Sequence of chain 3.A:
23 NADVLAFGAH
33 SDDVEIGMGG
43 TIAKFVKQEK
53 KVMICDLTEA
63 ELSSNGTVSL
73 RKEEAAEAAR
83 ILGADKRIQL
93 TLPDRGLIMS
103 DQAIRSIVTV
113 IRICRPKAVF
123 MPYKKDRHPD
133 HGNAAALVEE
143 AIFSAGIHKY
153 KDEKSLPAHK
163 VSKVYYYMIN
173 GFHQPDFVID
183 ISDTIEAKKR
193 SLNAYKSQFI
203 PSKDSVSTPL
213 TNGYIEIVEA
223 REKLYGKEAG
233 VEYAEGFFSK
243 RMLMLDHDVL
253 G

Sequence of chain 2.A:
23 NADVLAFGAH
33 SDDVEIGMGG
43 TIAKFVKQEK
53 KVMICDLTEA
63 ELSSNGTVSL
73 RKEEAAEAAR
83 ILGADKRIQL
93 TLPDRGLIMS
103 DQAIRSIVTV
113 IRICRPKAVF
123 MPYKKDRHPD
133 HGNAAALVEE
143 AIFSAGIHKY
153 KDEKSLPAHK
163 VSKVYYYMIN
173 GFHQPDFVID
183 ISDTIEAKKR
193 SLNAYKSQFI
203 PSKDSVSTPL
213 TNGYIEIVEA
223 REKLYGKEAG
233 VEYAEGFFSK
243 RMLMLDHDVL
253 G

The protein below binds the small molecule below.
Small molecule (SMILES): O=C(O)C[C@H](O[C@H]1O[C@H](CO)[C@@H](O)[C@H](O)[C@H]1NC(=O)NO)C(=O)O

Binding-site contacts:
Ligand atom C7 contacts residue ZN1 of chain 3.C at 2.9 Å.
Ligand atom O2 contacts residue ASP35 of chain 3.A at 2.8 Å (salt-bridge).
Ligand atom O3 contacts residue HIS32 of chain 3.A at 3.2 Å.
Ligand atom N8 contacts residue ASP34 of chain 3.A at 2.8 Å (salt-bridge).
Ligand atom C7 contacts residue ASP35 of chain 3.A at 3.6 Å.
Ligand atom O15 contacts residue ARG129 of chain 3.A at 2.9 Å (salt-bridge).
Ligand atom O4 contacts residue LEU64 of chain 3.A at 3.7 Å.
Ligand atom O13 contacts residue SER66 of chain 3.A at 2.5 Å (h-bond).
Ligand atom O6 contacts residue ASP96 of chain 3.A at 2.6 Å (salt-bridge).
Ligand atom O5 contacts residue HIS130 of chain 3.A at 3.0 Å (h-bond).
Ligand atom O7 contacts residue ZN1 of chain 3.C at 2.0 Å.
Ligand atom O2 contacts residue ILE171 of chain 3.A at 3.7 Å.
Ligand atom C6 contacts residue ASP96 of chain 3.A at 3.5 Å.
Ligand atom C4 contacts residue ASP96 of chain 3.A at 3.5 Å.
Ligand atom O6 contacts residue HIS130 of chain 3.A at 3.0 Å (h-bond).
Ligand atom O4 contacts residue ASP96 of chain 3.A at 2.6 Å (salt-bridge).
Ligand atom C4 contacts residue SER65 of chain 3.A at 3.5 Å.
Ligand atom O7 contacts residue ASP35 of chain 3.A at 3.2 Å (salt-bridge).
Ligand atom C12 contacts residue ARG129 of chain 3.A at 3.6 Å.
Ligand atom O2 contacts residue ZN1 of chain 3.C at 3.2 Å.
Ligand atom O6 contacts residue ARG97 of chain 3.A at 3.4 Å.
Ligand atom C1 contacts residue HIS130 of chain 3.A at 3.6 Å.
Ligand atom O16 contacts residue PHE145 of chain 2.A at 3.5 Å.
Ligand atom O7 contacts residue HIS32 of chain 3.A at 3.2 Å (h-bond).
Ligand atom O3 contacts residue ARG73 of chain 3.A at 2.9 Å (salt-bridge).
Ligand atom O13 contacts residue ILE149 of chain 2.A at 3.7 Å.
Ligand atom O2 contacts residue ASP34 of chain 3.A at 2.9 Å (salt-bridge).
Ligand atom O15 contacts residue LEU212 of chain 3.A at 3.6 Å.
Ligand atom N8 contacts residue ZN1 of chain 3.C at 3.5 Å.
Ligand atom O14 contacts residue SER65 of chain 3.A at 3.5 Å.
Ligand atom O4 contacts residue SER65 of chain 3.A at 2.7 Å (h-bond).
Ligand atom O7 contacts residue HIS133 of chain 3.A at 3.1 Å (h-bond).
Ligand atom O2 contacts residue ILE38 of chain 3.A at 3.4 Å.
Ligand atom C10 contacts residue SER66 of chain 3.A at 3.3 Å.
Ligand atom O3 contacts residue SER65 of chain 3.A at 3.2 Å (h-bond).
Ligand atom O14 contacts residue SER66 of chain 3.A at 2.8 Å (h-bond).
Ligand atom O16 contacts residue ARG129 of chain 3.A at 2.9 Å (salt-bridge).
Ligand atom N8 contacts residue ASP35 of chain 3.A at 3.5 Å (salt-bridge).
Ligand atom C3 contacts residue SER65 of chain 3.A at 3.2 Å.
Ligand atom O4 contacts residue ALA62 of chain 3.A at 3.7 Å.